Sequence of chain 3.C:
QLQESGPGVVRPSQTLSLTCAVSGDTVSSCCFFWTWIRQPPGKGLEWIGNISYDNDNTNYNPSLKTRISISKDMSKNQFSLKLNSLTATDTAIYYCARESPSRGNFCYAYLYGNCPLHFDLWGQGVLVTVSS

Binding-site contacts:
Ligand atom O5 contacts residue ASN295 of chain 3.A at 2.4 Å (h-bond).
Ligand atom C7 contacts residue ASP294 of chain 3.A at 4.3 Å.
Ligand atom C7 contacts residue TRP472 of chain 3.A at 4.4 Å (hydrophobic).
Ligand atom C8 contacts residue ARG293 of chain 3.A at 3.5 Å.
Ligand atom N2 contacts residue ASN125 of chain 3.C at 4.2 Å.
Ligand atom O7 contacts residue ASN295 of chain 3.A at 4.0 Å.
Ligand atom C7 contacts residue ASN295 of chain 3.A at 3.7 Å.
Ligand atom C2 contacts residue ASN295 of chain 3.A at 2.5 Å.
Ligand atom N2 contacts residue ASN295 of chain 3.A at 3.0 Å (h-bond).
Ligand atom O3 contacts residue ASN125 of chain 3.C at 4.2 Å.
Ligand atom O7 contacts residue ARG293 of chain 3.A at 4.3 Å.
Ligand atom C8 contacts residue ASP474 of chain 3.A at 4.0 Å.
Ligand atom N2 contacts residue ASP294 of chain 3.A at 4.5 Å.
Ligand atom C1 contacts residue ASN295 of chain 3.A at 1.5 Å.
Ligand atom C8 contacts residue MAN5 of chain 3.E at 4.0 Å.
Ligand atom C7 contacts residue MAN6 of chain 3.E at 3.9 Å.
Ligand atom C7 contacts residue ARG293 of chain 3.A at 4.4 Å.
Ligand atom O7 contacts residue TRP472 of chain 3.A at 4.4 Å.
Ligand atom O7 contacts residue MAN6 of chain 3.E at 3.0 Å (h-bond).
Ligand atom C8 contacts residue TRP472 of chain 3.A at 3.8 Å (hydrophobic).
Ligand atom C8 contacts residue ASN125 of chain 3.C at 4.2 Å.
Ligand atom C8 contacts residue ASP294 of chain 3.A at 3.5 Å.
Ligand atom O6 contacts residue TRP472 of chain 3.A at 3.3 Å (h-bond).
Ligand atom C6 contacts residue TRP472 of chain 3.A at 3.1 Å (hydrophobic).
Ligand atom O7 contacts residue THR368 of chain 3.A at 3.8 Å.
Ligand atom C8 contacts residue MAN6 of chain 3.E at 4.0 Å.
Ligand atom C1 contacts residue TRP472 of chain 3.A at 4.5 Å (hydrophobic).
Ligand atom C8 contacts residue ILE473 of chain 3.A at 3.5 Å (hydrophobic).
Ligand atom C4 contacts residue ASN295 of chain 3.A at 4.4 Å.
Ligand atom C7 contacts residue ASN125 of chain 3.C at 4.5 Å.
Ligand atom C8 contacts residue GLY292 of chain 3.A at 3.8 Å.
Ligand atom C3 contacts residue ASN295 of chain 3.A at 3.9 Å.
Ligand atom C5 contacts residue ASN295 of chain 3.A at 3.8 Å.
Ligand atom C5 contacts residue TRP472 of chain 3.A at 4.1 Å (hydrophobic).
Ligand atom O5 contacts residue TRP472 of chain 3.A at 4.3 Å.
Ligand atom C8 contacts residue ARG366 of chain 3.A at 3.8 Å.

The small molecule below binds the protein below.
Small molecule (SMILES): CC(=O)N[C@H]1[C@H](O[C@H]2[C@H](O)[C@@H](NC(C)=O)CO[C@@H]2CO)O[C@H](CO)[C@@H](O)[C@@H]1O

Sequence of chain 3.A:
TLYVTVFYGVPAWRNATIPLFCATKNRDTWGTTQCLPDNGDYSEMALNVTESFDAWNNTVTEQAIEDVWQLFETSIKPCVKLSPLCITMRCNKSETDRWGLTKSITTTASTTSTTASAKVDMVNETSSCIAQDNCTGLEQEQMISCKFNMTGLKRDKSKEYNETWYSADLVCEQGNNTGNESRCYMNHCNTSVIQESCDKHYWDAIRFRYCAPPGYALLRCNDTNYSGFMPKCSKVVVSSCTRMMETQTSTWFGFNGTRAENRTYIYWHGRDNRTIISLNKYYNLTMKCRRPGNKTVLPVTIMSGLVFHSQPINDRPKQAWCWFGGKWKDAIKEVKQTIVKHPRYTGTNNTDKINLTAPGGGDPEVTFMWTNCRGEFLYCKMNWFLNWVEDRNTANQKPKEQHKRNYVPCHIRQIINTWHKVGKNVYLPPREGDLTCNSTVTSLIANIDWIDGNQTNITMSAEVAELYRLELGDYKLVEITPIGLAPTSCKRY